Binding-site contacts:
Ligand atom CZ contacts residue SER221 of chain 1.A at 3.3 Å.
Ligand atom CG contacts residue GLY135 of chain 1.A at 3.0 Å.
Ligand atom CB contacts residue GLY102 of chain 1.A at 2.7 Å.
Ligand atom CG contacts residue GLY100 of chain 1.A at 3.1 Å.
Ligand atom NH2 contacts residue NO31 of chain 1.D at 3.1 Å (h-bond).
Ligand atom CD1 contacts residue HIS69 of chain 1.A at 2.7 Å.
Ligand atom CD contacts residue SER191 of chain 1.A at 3.5 Å.
Ligand atom C contacts residue GLY134 of chain 1.A at 3.4 Å.
Ligand atom NH2 contacts residue SER221 of chain 1.A at 2.5 Å (h-bond).
Ligand atom CE contacts residue SER191 of chain 1.A at 3.1 Å.
Ligand atom CD2 contacts residue ASN161 of chain 1.A at 2.9 Å.
Ligand atom NZ contacts residue SER101 of chain 1.A at 3.6 Å (h-bond).
Ligand atom CD2 contacts residue ASN67 of chain 1.A at 2.8 Å.
Ligand atom N contacts residue GLY134 of chain 1.A at 2.7 Å (h-bond).
Ligand atom CB contacts residue GLY135 of chain 1.A at 2.9 Å.
Ligand atom CG contacts residue NO31 of chain 1.D at 3.2 Å.
Ligand atom CD1 contacts residue ASN67 of chain 1.A at 2.7 Å.
Ligand atom O contacts residue GLY102 of chain 1.A at 3.6 Å (h-bond).
Ligand atom CG contacts residue ASN67 of chain 1.A at 3.4 Å.
Ligand atom NZ contacts residue GLY100 of chain 1.A at 2.5 Å (h-bond).
Ligand atom CB contacts residue NO31 of chain 1.D at 3.1 Å.
Ligand atom CA contacts residue GLY134 of chain 1.A at 3.3 Å.
Ligand atom O contacts residue ASN99 of chain 1.A at 3.1 Å (h-bond).
Ligand atom CD contacts residue SER101 of chain 1.A at 3.4 Å.
Ligand atom CG contacts residue GLY136 of chain 1.A at 3.0 Å.
Ligand atom CG contacts residue SER191 of chain 1.A at 3.5 Å.
Ligand atom CG contacts residue SER101 of chain 1.A at 2.7 Å.
Ligand atom CG contacts residue GLY134 of chain 1.A at 3.3 Å.
Ligand atom N contacts residue GLY134 of chain 1.A at 3.1 Å (h-bond).
Ligand atom NZ contacts residue SER224 of chain 1.A at 2.8 Å (h-bond).
Ligand atom NH1 contacts residue ILE220 of chain 1.A at 3.5 Å.
Ligand atom CA contacts residue GLY134 of chain 1.A at 3.5 Å.
Ligand atom C contacts residue GLY134 of chain 1.A at 3.3 Å.
Ligand atom CE contacts residue SER101 of chain 1.A at 3.3 Å.
Ligand atom N contacts residue ILE107 of chain 1.A at 2.8 Å.
Ligand atom CD2 contacts residue GLY136 of chain 1.A at 3.2 Å.
Ligand atom CG contacts residue GLY102 of chain 1.A at 3.1 Å.
Ligand atom CB contacts residue SER101 of chain 1.A at 3.4 Å.
Ligand atom CB contacts residue GLY134 of chain 1.A at 2.9 Å.
Ligand atom O contacts residue GLY100 of chain 1.A at 3.3 Å (h-bond).

This protein binds this small molecule.
Small molecule (SMILES): CC[C@H](C)[C@H](NC(=O)[C@@H](NC(=O)[C@@H](NC(=O)[C@H](CC(C)C)NC(=O)[C@H](CC(C)C)NC(=O)[C@H](CCCCN)NC(=O)[C@H](CC(C)C)NC(=O)[C@@H](N)CCCCN)C(C)C)C(C)C)C(=O)N[C@@H](CCCN=C(N)N)C(=O)N[C@@H](CC(C)C)C(=O)N[C@@H](CCCCN)C(=O)O

Sequence of chain 1.A:
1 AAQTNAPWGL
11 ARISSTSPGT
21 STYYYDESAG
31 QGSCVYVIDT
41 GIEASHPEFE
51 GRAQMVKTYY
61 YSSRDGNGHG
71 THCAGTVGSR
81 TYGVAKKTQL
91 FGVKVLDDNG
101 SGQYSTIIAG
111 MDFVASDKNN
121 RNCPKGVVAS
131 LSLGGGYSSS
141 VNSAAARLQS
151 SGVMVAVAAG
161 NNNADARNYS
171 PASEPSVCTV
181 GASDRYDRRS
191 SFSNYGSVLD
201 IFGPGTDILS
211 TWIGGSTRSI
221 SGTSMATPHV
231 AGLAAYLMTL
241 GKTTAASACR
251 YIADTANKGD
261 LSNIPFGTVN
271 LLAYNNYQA